A protein and the small-molecule ligand that binds it are described below.
Small molecule (SMILES): CCCCCCCC(=O)O

Binding-site contacts:
Ligand atom C1 contacts residue VAL309 of chain 1.A at 4.4 Å (hydrophobic).
Ligand atom C3 contacts residue VAL309 of chain 1.A at 3.8 Å (hydrophobic).
Ligand atom O2 contacts residue HIS79 of chain 1.A at 3.5 Å.
Ligand atom C1 contacts residue THR56 of chain 1.A at 3.6 Å.
Ligand atom O2 contacts residue ASP168 of chain 1.A at 2.5 Å (salt-bridge).
Ligand atom C3 contacts residue LEU308 of chain 1.A at 4.5 Å (hydrophobic).
Ligand atom O2 contacts residue NAJ1 of chain 1.D at 3.7 Å.
Ligand atom C4 contacts residue TRP65 of chain 1.A at 3.9 Å (hydrophobic).
Ligand atom C1 contacts residue PHE128 of chain 1.A at 4.5 Å (hydrophobic).
Ligand atom C3 contacts residue LEU131 of chain 1.A at 4.3 Å (hydrophobic).
Ligand atom C4 contacts residue LEU131 of chain 1.A at 3.7 Å (hydrophobic).
Ligand atom C5 contacts residue PHE128 of chain 1.A at 4.1 Å (hydrophobic).
Ligand atom C6 contacts residue SER299 of chain 2.A at 4.4 Å.
Ligand atom C8 contacts residue LEU308 of chain 1.A at 4.1 Å (hydrophobic).
Ligand atom C2 contacts residue THR56 of chain 1.A at 3.7 Å.
Ligand atom C5 contacts residue LEU131 of chain 1.A at 4.3 Å (hydrophobic).
Ligand atom C2 contacts residue ZN1 of chain 1.E at 4.3 Å.
Ligand atom O1 contacts residue ZN1 of chain 1.E at 1.9 Å.
Ligand atom C1 contacts residue HIS79 of chain 1.A at 3.6 Å.
Ligand atom O1 contacts residue THR56 of chain 1.A at 2.7 Å (h-bond).
Ligand atom C3 contacts residue PHE128 of chain 1.A at 3.9 Å (hydrophobic).
Ligand atom C2 contacts residue NAJ1 of chain 1.D at 3.8 Å.
Ligand atom O2 contacts residue VAL309 of chain 1.A at 3.7 Å.
Ligand atom C5 contacts residue LEU308 of chain 1.A at 3.9 Å (hydrophobic).
Ligand atom C4 contacts residue LEU308 of chain 1.A at 4.3 Å (hydrophobic).
Ligand atom O1 contacts residue CYS54 of chain 1.A at 3.5 Å (h-bond).
Ligand atom C7 contacts residue MET121 of chain 1.A at 4.4 Å (hydrophobic).
Ligand atom C8 contacts residue ARG277 of chain 2.A at 3.4 Å.
Ligand atom O2 contacts residue PHE128 of chain 1.A at 3.5 Å.
Ligand atom O1 contacts residue ASP168 of chain 1.A at 3.4 Å (salt-bridge).
Ligand atom O1 contacts residue NAJ1 of chain 1.D at 2.9 Å.
Ligand atom O2 contacts residue ZN1 of chain 1.E at 3.2 Å.
Ligand atom O1 contacts residue HIS79 of chain 1.A at 3.1 Å (h-bond).
Ligand atom C6 contacts residue LEU308 of chain 1.A at 3.9 Å (hydrophobic).
Ligand atom C1 contacts residue ASP168 of chain 1.A at 3.5 Å.
Ligand atom C1 contacts residue ZN1 of chain 1.E at 2.9 Å.
Ligand atom C5 contacts residue MET121 of chain 1.A at 4.2 Å (hydrophobic).
Ligand atom C8 contacts residue SER299 of chain 2.A at 3.3 Å.
Ligand atom C6 contacts residue TRP65 of chain 1.A at 4.0 Å (hydrophobic).
Ligand atom C1 contacts residue NAJ1 of chain 1.D at 3.3 Å.

Sequence of chain 2.A:
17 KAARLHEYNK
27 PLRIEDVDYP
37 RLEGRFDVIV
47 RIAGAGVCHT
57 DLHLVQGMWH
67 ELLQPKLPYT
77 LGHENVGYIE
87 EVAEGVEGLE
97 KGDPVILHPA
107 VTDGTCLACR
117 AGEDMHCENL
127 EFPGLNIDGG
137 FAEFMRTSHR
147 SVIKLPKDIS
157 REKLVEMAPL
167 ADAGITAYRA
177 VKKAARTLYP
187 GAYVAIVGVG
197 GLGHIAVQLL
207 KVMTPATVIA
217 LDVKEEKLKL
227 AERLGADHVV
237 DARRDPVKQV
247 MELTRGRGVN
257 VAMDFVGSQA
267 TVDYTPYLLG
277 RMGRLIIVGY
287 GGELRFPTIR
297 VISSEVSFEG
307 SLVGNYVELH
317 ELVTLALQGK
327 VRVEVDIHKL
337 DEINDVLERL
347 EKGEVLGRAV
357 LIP

Sequence of chain 1.A:
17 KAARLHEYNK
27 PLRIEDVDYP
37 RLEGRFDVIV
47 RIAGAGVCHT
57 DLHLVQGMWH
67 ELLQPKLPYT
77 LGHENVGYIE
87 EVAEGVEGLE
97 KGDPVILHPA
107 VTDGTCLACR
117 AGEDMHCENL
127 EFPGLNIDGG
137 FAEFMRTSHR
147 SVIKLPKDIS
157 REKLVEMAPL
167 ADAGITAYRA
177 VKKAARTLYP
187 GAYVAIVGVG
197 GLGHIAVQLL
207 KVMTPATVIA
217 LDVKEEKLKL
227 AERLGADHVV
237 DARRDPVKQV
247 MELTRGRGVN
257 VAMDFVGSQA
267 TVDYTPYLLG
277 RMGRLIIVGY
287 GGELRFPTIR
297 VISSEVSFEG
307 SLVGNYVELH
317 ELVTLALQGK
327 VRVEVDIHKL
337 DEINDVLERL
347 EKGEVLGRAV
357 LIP